Binding-site contacts:
Ligand atom C8 contacts residue ASN48 of chain 1.CA at 4.4 Å.
Ligand atom C7 contacts residue THR57 of chain 1.CA at 3.9 Å.
Ligand atom C7 contacts residue SER55 of chain 1.CA at 4.4 Å.
Ligand atom C4 contacts residue ASN48 of chain 1.CA at 4.3 Å.
Ligand atom C8 contacts residue TYR59 of chain 1.CA at 3.2 Å (hydrophobic).
Ligand atom O3 contacts residue LYS112 of chain 1.CA at 4.4 Å.
Ligand atom N2 contacts residue GLY53 of chain 1.CA at 3.8 Å.
Ligand atom C8 contacts residue ARG56 of chain 1.CA at 4.4 Å.
Ligand atom C7 contacts residue TYR139 of chain 1.CA at 4.0 Å (hydrophobic).
Ligand atom O7 contacts residue ASN48 of chain 1.CA at 3.5 Å (h-bond).
Ligand atom O7 contacts residue THR57 of chain 1.CA at 3.2 Å.
Ligand atom N2 contacts residue TYR139 of chain 1.CA at 3.9 Å.
Ligand atom C2 contacts residue ASN48 of chain 1.CA at 2.5 Å.
Ligand atom C7 contacts residue TYR59 of chain 1.CA at 3.3 Å (hydrophobic).
Ligand atom C7 contacts residue ASN48 of chain 1.CA at 3.4 Å.
Ligand atom N2 contacts residue ASN48 of chain 1.CA at 2.8 Å (h-bond).
Ligand atom C3 contacts residue ASN48 of chain 1.CA at 3.8 Å.
Ligand atom O6 contacts residue SER52 of chain 1.CA at 4.3 Å.
Ligand atom O5 contacts residue THR50 of chain 1.CA at 3.4 Å.
Ligand atom O5 contacts residue ASN48 of chain 1.CA at 2.4 Å (h-bond).
Ligand atom C8 contacts residue SER55 of chain 1.CA at 3.0 Å.
Ligand atom O1S6 contacts residue SER52 of chain 1.CA at 3.3 Å (h-bond).
Ligand atom C7 contacts residue GLY53 of chain 1.CA at 4.2 Å.
Ligand atom C5 contacts residue ASN48 of chain 1.CA at 3.7 Å.
Ligand atom C8 contacts residue ASN114 of chain 1.CA at 4.1 Å.
Ligand atom C6 contacts residue GLY53 of chain 1.CA at 3.8 Å.
Ligand atom C8 contacts residue THR50 of chain 1.CA at 3.7 Å.
Ligand atom C1 contacts residue ASN48 of chain 1.CA at 1.5 Å.
Ligand atom C8 contacts residue PHE115 of chain 1.CA at 3.9 Å (hydrophobic).
Ligand atom C8 contacts residue GLY53 of chain 1.CA at 3.5 Å.
Ligand atom C6 contacts residue THR50 of chain 1.CA at 3.5 Å.
Ligand atom C1 contacts residue THR50 of chain 1.CA at 4.0 Å.
Ligand atom C8 contacts residue THR57 of chain 1.CA at 3.9 Å.
Ligand atom C8 contacts residue TYR139 of chain 1.CA at 3.5 Å (hydrophobic).
Ligand atom C6 contacts residue SER52 of chain 1.CA at 4.0 Å.
Ligand atom C5 contacts residue THR50 of chain 1.CA at 3.4 Å.
Ligand atom O7 contacts residue TYR59 of chain 1.CA at 2.6 Å (h-bond).
Ligand atom O1S6 contacts residue GLY53 of chain 1.CA at 3.8 Å.

Sequence of chain 1.CA:
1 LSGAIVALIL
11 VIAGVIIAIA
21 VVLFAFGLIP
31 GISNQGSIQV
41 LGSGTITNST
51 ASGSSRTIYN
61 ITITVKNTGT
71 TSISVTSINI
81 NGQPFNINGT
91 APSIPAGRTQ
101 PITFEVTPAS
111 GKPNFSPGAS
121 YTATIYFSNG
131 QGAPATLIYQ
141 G

This protein binds this small molecule.
Small molecule (SMILES): CC(=O)N[C@H]1[C@H](O[C@H]2[C@H](O)[C@@H](NC(C)=O)CO[C@@H]2CO)O[C@H](CO)[C@@H](O)[C@@H]1O[C@@H]1O[C@H](CS(=O)(=O)O)[C@@H](O)[C@H](O)[C@H]1O